Sequence of chain 1.B:
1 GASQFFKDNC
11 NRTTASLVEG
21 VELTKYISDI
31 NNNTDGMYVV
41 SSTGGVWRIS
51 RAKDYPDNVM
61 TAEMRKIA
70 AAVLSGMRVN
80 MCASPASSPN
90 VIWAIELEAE

Binding-site contacts:
Ligand atom O4 contacts residue ASN31 of chain 1.B at 3.1 Å (h-bond).
Ligand atom C4 contacts residue ASN31 of chain 1.B at 3.6 Å.
Ligand atom C7 contacts residue TRP92 of chain 1.A at 3.9 Å (hydrophobic).
Ligand atom O4 contacts residue THR13 of chain 1.A at 3.9 Å.
Ligand atom C4 contacts residue ASN32 of chain 1.B at 4.1 Å.
Ligand atom C5 contacts residue ASN31 of chain 1.B at 4.0 Å.
Ligand atom C10 contacts residue TRP92 of chain 1.A at 4.2 Å (hydrophobic).
Ligand atom C10 contacts residue ASN32 of chain 1.B at 4.3 Å.
Ligand atom C3 contacts residue ASN32 of chain 1.B at 3.7 Å.
Ligand atom N5 contacts residue TRP92 of chain 1.A at 3.7 Å.
Ligand atom C1 contacts residue THR13 of chain 1.A at 4.4 Å.
Ligand atom O4 contacts residue ASN32 of chain 1.B at 2.9 Å (h-bond).
Ligand atom O8 contacts residue THR14 of chain 1.A at 4.3 Å.
Ligand atom O10 contacts residue ILE30 of chain 1.B at 4.4 Å.
Ligand atom C2 contacts residue ASN32 of chain 1.B at 4.4 Å.
Ligand atom C3 contacts residue ASN32 of chain 1.B at 3.9 Å.
Ligand atom C5 contacts residue TRP92 of chain 1.A at 4.1 Å (hydrophobic).
Ligand atom C8 contacts residue TRP92 of chain 1.A at 4.3 Å (hydrophobic).
Ligand atom C4 contacts residue THR13 of chain 1.A at 4.1 Å.
Ligand atom O1A contacts residue TRP92 of chain 1.A at 4.3 Å.
Ligand atom O8 contacts residue TRP92 of chain 1.A at 3.6 Å.
Ligand atom O1A contacts residue THR13 of chain 1.A at 3.2 Å.
Ligand atom O10 contacts residue ASN32 of chain 1.B at 3.6 Å (h-bond).
Ligand atom C10 contacts residue ILE30 of chain 1.B at 4.2 Å (hydrophobic).
Ligand atom O7 contacts residue ASN32 of chain 1.B at 4.4 Å.
Ligand atom N5 contacts residue ASN31 of chain 1.B at 3.1 Å (h-bond).
Ligand atom C11 contacts residue ASN31 of chain 1.B at 3.7 Å.
Ligand atom C1 contacts residue TRP92 of chain 1.A at 4.2 Å (hydrophobic).
Ligand atom O1A contacts residue THR14 of chain 1.A at 2.8 Å (h-bond).
Ligand atom O9 contacts residue TRP92 of chain 1.A at 4.0 Å.
Ligand atom C10 contacts residue ASN31 of chain 1.B at 3.8 Å.
Ligand atom C1 contacts residue THR14 of chain 1.A at 3.3 Å.
Ligand atom O1B contacts residue THR14 of chain 1.A at 2.6 Å (h-bond).
Ligand atom C11 contacts residue TRP92 of chain 1.A at 3.7 Å (hydrophobic).
Ligand atom O6 contacts residue ASN32 of chain 1.B at 4.2 Å.
Ligand atom O1B contacts residue TRP92 of chain 1.A at 4.0 Å.
Ligand atom C5 contacts residue ASN32 of chain 1.B at 3.9 Å.
Ligand atom C6 contacts residue TRP92 of chain 1.A at 3.7 Å (hydrophobic).
Ligand atom C4 contacts residue TRP92 of chain 1.A at 4.2 Å (hydrophobic).
Ligand atom C11 contacts residue ILE30 of chain 1.B at 3.6 Å (hydrophobic).

This protein binds this small molecule.
Small molecule (SMILES): CC(=O)N[C@H]1[C@H]([C@H](O)[C@H](O)CO)O[C@@](O[C@@H]2[C@@H](O)[C@H](O)O[C@H](CO)[C@@H]2O)(C(=O)O)C[C@@H]1O

Sequence of chain 1.A:
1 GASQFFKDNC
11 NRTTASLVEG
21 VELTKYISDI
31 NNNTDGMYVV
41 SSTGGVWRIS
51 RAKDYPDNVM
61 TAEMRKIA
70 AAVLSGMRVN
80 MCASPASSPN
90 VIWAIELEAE